The protein below binds the small molecule below.
Small molecule (SMILES): Cc1onc(-c2ccccc2Cl)c1C(=O)NCB(O)O

Binding-site contacts:
Ligand atom O1 contacts residue GLY60 of chain 1.A at 3.9 Å.
Ligand atom C5 contacts residue TYR218 of chain 1.A at 4.3 Å (hydrophobic).
Ligand atom C7 contacts residue ALA315 of chain 1.A at 3.6 Å (hydrophobic).
Ligand atom C9 contacts residue TYR218 of chain 1.A at 3.6 Å (hydrophobic).
Ligand atom O2 contacts residue SER61 of chain 1.A at 2.5 Å (h-bond).
Ligand atom C8 contacts residue ALA315 of chain 1.A at 4.1 Å (hydrophobic).
Ligand atom B contacts residue TYR147 of chain 1.A at 3.3 Å.
Ligand atom N11 contacts residue GLY317 of chain 1.A at 3.9 Å.
Ligand atom O1 contacts residue ALA315 of chain 1.A at 2.7 Å (h-bond).
Ligand atom N11 contacts residue THR316 of chain 1.A at 3.9 Å.
Ligand atom N4 contacts residue ASN149 of chain 1.A at 4.3 Å.
Ligand atom O1 contacts residue GLY314 of chain 1.A at 3.7 Å.
Ligand atom B contacts residue ALA315 of chain 1.A at 4.0 Å.
Ligand atom C3 contacts residue SER61 of chain 1.A at 2.5 Å.
Ligand atom B contacts residue LYS64 of chain 1.A at 3.8 Å.
Ligand atom O6 contacts residue ASN149 of chain 1.A at 2.5 Å (h-bond).
Ligand atom O10 contacts residue GLY317 of chain 1.A at 3.7 Å.
Ligand atom C18 contacts residue ASN340 of chain 1.A at 4.1 Å.
Ligand atom C3 contacts residue ASN149 of chain 1.A at 3.6 Å.
Ligand atom C8 contacts residue THR316 of chain 1.A at 4.1 Å.
Ligand atom C17 contacts residue ALA315 of chain 1.A at 3.7 Å (hydrophobic).
Ligand atom C17 contacts residue ASN340 of chain 1.A at 4.1 Å.
Ligand atom O10 contacts residue THR316 of chain 1.A at 3.8 Å.
Ligand atom CL1 contacts residue LEU116 of chain 1.A at 3.9 Å.
Ligand atom C3 contacts residue LYS64 of chain 1.A at 3.8 Å.
Ligand atom C3 contacts residue TYR147 of chain 1.A at 4.1 Å (hydrophobic).
Ligand atom C16 contacts residue ASN286 of chain 1.A at 3.8 Å.
Ligand atom C18 contacts residue ALA315 of chain 1.A at 3.6 Å (hydrophobic).
Ligand atom O2 contacts residue TYR147 of chain 1.A at 2.6 Å (h-bond).
Ligand atom O6 contacts residue TYR218 of chain 1.A at 3.4 Å.
Ligand atom CL1 contacts residue GLN117 of chain 1.A at 3.7 Å.
Ligand atom N4 contacts residue ALA315 of chain 1.A at 3.3 Å (h-bond).
Ligand atom O1 contacts residue SER61 of chain 1.A at 2.5 Å (h-bond).
Ligand atom N4 contacts residue SER61 of chain 1.A at 3.7 Å.
Ligand atom C5 contacts residue ALA315 of chain 1.A at 3.8 Å (hydrophobic).
Ligand atom C5 contacts residue ASN149 of chain 1.A at 3.7 Å.
Ligand atom B contacts residue SER61 of chain 1.A at 1.6 Å.
Ligand atom C13 contacts residue ALA315 of chain 1.A at 4.1 Å (hydrophobic).
Ligand atom C3 contacts residue ALA315 of chain 1.A at 4.2 Å (hydrophobic).
Ligand atom C12 contacts residue ALA315 of chain 1.A at 3.7 Å (hydrophobic).

Sequence of chain 1.A:
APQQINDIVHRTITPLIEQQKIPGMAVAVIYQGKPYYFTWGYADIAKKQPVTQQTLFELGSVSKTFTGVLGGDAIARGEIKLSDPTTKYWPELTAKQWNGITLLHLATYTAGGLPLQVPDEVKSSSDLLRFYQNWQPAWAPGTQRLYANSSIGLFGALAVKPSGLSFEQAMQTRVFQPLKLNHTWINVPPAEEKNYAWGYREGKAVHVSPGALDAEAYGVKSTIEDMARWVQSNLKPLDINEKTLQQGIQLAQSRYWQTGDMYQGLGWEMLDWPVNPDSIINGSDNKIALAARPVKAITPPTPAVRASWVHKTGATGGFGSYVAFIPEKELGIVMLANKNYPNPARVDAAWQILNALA